Binding-site contacts:
Ligand atom O6 contacts residue TYR288 of chain 1.C at 4.5 Å.
Ligand atom C1 contacts residue ASN139 of chain 1.C at 1.4 Å.
Ligand atom O7 contacts residue TYR288 of chain 1.C at 4.4 Å.
Ligand atom C8 contacts residue ALA138 of chain 1.C at 3.5 Å (hydrophobic).
Ligand atom C7 contacts residue ALA138 of chain 1.C at 3.5 Å (hydrophobic).
Ligand atom O7 contacts residue ALA138 of chain 1.C at 3.8 Å.
Ligand atom C4 contacts residue TYR288 of chain 1.C at 3.9 Å (hydrophobic).
Ligand atom C3 contacts residue ILE264 of chain 1.C at 4.1 Å (hydrophobic).
Ligand atom C1 contacts residue ALA138 of chain 1.C at 4.4 Å (hydrophobic).
Ligand atom N2 contacts residue ILE264 of chain 1.C at 4.3 Å.
Ligand atom C2 contacts residue TYR288 of chain 1.C at 4.5 Å (hydrophobic).
Ligand atom C2 contacts residue ASN139 of chain 1.C at 2.4 Å.
Ligand atom C3 contacts residue ASN139 of chain 1.C at 3.8 Å.
Ligand atom C2 contacts residue GLU263 of chain 1.C at 3.7 Å.
Ligand atom O5 contacts residue ASN139 of chain 1.C at 2.3 Å (h-bond).
Ligand atom N2 contacts residue ASN139 of chain 1.C at 2.9 Å (h-bond).
Ligand atom C1 contacts residue TYR288 of chain 1.C at 4.0 Å (hydrophobic).
Ligand atom C8 contacts residue ALA136 of chain 1.C at 3.5 Å (hydrophobic).
Ligand atom O3 contacts residue ILE264 of chain 1.C at 3.9 Å.
Ligand atom O7 contacts residue ASN139 of chain 1.C at 3.7 Å.
Ligand atom C8 contacts residue LEU265 of chain 1.C at 4.1 Å (hydrophobic).
Ligand atom N2 contacts residue ALA138 of chain 1.C at 3.9 Å.
Ligand atom C8 contacts residue GLU263 of chain 1.C at 3.8 Å.
Ligand atom C7 contacts residue ASN139 of chain 1.C at 3.5 Å.
Ligand atom C6 contacts residue TYR288 of chain 1.C at 4.4 Å (hydrophobic).
Ligand atom O3 contacts residue GLU263 of chain 1.C at 4.2 Å.
Ligand atom O4 contacts residue ILE264 of chain 1.C at 3.8 Å.
Ligand atom O5 contacts residue TYR288 of chain 1.C at 4.2 Å.
Ligand atom C4 contacts residue ASN139 of chain 1.C at 4.3 Å.
Ligand atom C7 contacts residue GLU263 of chain 1.C at 3.8 Å.
Ligand atom O6 contacts residue TYR288 of chain 1.C at 3.4 Å.
Ligand atom N2 contacts residue GLU263 of chain 1.C at 2.9 Å (salt-bridge).
Ligand atom C3 contacts residue GLU263 of chain 1.C at 3.7 Å.
Ligand atom C1 contacts residue GLU263 of chain 1.C at 3.8 Å.
Ligand atom C8 contacts residue GLY135 of chain 1.C at 3.2 Å.
Ligand atom C6 contacts residue TYR288 of chain 1.C at 4.1 Å (hydrophobic).
Ligand atom C5 contacts residue ASN139 of chain 1.C at 3.7 Å.
Ligand atom O3 contacts residue TYR288 of chain 1.C at 4.4 Å.
Ligand atom C5 contacts residue TYR288 of chain 1.C at 3.8 Å (hydrophobic).
Ligand atom O7 contacts residue ILE264 of chain 1.C at 3.9 Å.

This protein binds this small molecule.
Small molecule (SMILES): CC(=O)N[C@H]1[C@H](O[C@H]2[C@H](O)[C@@H](NC(C)=O)CO[C@@H]2CO)O[C@H](CO)[C@@H](O[C@@H]2O[C@H](CO[C@H]3O[C@H](CO)[C@@H](O)[C@H](O)[C@@H]3O)[C@@H](O)[C@H](O[C@H]3O[C@H](CO)[C@@H](O)[C@H](O)[C@@H]3O)[C@@H]2O)[C@@H]1O

Sequence of chain 1.C:
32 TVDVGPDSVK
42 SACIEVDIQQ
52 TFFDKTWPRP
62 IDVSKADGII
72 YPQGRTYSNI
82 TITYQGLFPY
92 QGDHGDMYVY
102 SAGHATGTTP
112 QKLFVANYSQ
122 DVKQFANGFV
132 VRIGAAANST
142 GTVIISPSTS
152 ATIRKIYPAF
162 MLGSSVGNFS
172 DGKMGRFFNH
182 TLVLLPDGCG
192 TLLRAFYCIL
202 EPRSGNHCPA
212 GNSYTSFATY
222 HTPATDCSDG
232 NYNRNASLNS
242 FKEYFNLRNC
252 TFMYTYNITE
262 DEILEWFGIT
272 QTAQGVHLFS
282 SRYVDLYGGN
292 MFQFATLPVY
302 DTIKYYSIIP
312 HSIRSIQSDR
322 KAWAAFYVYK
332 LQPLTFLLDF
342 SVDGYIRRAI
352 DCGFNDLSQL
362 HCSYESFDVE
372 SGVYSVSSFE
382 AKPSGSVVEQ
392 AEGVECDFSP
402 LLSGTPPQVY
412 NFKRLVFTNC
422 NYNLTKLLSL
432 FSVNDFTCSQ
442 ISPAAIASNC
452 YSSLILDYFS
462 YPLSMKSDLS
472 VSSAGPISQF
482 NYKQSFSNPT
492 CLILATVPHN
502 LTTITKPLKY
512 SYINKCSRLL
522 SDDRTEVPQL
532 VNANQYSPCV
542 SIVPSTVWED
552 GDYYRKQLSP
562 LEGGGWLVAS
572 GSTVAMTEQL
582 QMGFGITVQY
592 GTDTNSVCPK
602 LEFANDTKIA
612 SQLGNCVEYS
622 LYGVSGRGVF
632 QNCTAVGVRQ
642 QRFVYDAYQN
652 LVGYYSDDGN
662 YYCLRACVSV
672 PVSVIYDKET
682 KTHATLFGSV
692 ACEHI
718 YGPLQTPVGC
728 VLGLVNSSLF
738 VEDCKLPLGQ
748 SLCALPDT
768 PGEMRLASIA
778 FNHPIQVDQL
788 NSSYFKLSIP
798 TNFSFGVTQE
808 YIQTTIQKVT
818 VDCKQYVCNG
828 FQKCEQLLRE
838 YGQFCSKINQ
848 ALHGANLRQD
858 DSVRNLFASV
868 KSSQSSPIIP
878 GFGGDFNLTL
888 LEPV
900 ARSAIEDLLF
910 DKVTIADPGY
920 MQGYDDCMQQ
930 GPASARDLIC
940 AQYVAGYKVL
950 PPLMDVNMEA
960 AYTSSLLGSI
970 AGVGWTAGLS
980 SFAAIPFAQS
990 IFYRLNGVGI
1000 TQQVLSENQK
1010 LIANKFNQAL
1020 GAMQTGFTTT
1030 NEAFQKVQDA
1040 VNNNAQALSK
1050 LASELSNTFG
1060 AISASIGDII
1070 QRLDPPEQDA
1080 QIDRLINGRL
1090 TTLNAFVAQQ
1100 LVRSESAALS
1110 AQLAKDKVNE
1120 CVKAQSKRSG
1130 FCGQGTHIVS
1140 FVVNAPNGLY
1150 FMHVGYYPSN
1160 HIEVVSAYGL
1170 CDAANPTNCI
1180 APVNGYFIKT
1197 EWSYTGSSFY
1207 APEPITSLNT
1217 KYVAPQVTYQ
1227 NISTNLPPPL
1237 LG